Binding-site contacts:
Ligand atom O7 contacts residue ASN590 of chain 1.C at 3.2 Å.
Ligand atom C4 contacts residue ASN590 of chain 1.C at 4.3 Å.
Ligand atom C7 contacts residue ASN590 of chain 1.C at 3.3 Å.
Ligand atom C8 contacts residue ASN590 of chain 1.C at 4.4 Å.
Ligand atom C2 contacts residue ASN590 of chain 1.C at 2.5 Å.
Ligand atom O5 contacts residue ASN590 of chain 1.C at 2.5 Å (h-bond).
Ligand atom C1 contacts residue ASN590 of chain 1.C at 1.4 Å.
Ligand atom C5 contacts residue ASN590 of chain 1.C at 3.7 Å.
Ligand atom C3 contacts residue ASN590 of chain 1.C at 3.7 Å.
Ligand atom N2 contacts residue ASN590 of chain 1.C at 2.8 Å (h-bond).

A small-molecule ligand and the protein it binds are described below.
Small molecule (SMILES): CC(=O)N[C@@H]1[C@@H](O)[C@H](O)[C@@H](CO)O[C@H]1O

Sequence of chain 1.C:
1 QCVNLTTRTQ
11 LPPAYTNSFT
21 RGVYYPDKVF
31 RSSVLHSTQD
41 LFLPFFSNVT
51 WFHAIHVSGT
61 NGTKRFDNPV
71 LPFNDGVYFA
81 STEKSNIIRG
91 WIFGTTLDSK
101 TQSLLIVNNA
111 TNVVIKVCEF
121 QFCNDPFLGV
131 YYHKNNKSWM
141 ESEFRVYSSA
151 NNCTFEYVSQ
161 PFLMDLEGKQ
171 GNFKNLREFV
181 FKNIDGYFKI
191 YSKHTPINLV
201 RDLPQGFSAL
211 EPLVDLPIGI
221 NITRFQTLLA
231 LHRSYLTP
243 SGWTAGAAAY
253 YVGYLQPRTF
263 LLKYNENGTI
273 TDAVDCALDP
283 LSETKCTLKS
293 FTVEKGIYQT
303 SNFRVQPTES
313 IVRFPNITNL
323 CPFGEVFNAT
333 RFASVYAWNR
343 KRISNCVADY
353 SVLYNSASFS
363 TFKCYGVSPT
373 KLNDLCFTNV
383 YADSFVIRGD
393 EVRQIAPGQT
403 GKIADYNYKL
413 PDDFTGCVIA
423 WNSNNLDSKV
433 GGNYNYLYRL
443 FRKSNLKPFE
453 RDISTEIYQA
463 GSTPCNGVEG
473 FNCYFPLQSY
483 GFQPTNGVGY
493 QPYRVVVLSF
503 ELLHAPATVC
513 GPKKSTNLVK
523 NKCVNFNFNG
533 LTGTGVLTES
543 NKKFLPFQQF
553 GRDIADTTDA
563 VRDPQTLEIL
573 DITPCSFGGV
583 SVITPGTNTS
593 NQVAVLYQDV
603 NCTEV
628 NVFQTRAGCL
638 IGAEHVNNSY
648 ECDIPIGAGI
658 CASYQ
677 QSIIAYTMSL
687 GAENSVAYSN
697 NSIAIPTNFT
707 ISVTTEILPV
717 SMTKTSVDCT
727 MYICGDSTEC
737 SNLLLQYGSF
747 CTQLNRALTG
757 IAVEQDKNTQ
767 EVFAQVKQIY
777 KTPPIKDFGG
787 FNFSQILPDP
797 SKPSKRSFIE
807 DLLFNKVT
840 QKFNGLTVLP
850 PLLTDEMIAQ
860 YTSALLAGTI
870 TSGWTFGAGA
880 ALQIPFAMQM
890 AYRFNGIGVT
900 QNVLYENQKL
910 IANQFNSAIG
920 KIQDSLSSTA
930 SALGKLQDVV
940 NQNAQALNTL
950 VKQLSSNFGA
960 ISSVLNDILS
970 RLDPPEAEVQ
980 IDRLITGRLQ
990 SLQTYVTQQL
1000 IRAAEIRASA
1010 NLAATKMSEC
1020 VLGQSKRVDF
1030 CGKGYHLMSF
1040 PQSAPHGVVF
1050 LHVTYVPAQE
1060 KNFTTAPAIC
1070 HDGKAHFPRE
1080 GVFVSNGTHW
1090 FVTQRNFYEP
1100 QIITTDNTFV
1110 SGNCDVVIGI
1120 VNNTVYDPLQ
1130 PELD